Sequence of chain 1.A:
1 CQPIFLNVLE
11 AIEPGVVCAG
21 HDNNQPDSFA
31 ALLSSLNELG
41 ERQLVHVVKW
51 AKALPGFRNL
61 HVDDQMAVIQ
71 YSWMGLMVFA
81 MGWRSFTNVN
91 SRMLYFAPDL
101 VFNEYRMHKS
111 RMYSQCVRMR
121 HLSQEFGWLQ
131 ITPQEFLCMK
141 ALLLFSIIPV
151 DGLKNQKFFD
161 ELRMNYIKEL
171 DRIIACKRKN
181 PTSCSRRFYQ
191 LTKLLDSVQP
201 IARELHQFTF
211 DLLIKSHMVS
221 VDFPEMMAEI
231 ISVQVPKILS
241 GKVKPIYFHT

The protein below binds the small molecule below.
Small molecule (SMILES): C[C@]12CCC(=O)C[C@@H]1CC[C@@H]1[C@@H]2CC[C@]2(C)[C@@H](O)CC[C@@H]12

Binding-site contacts:
Ligand atom C4 contacts residue PHE96 of chain 1.A at 3.9 Å (hydrophobic).
Ligand atom C6 contacts residue VAL78 of chain 1.A at 4.1 Å (hydrophobic).
Ligand atom C17 contacts residue ASN37 of chain 1.A at 3.4 Å.
Ligand atom C16 contacts residue PHE208 of chain 1.A at 3.8 Å (hydrophobic).
Ligand atom C2 contacts residue MET77 of chain 1.A at 4.1 Å (hydrophobic).
Ligand atom O3 contacts residue LEU39 of chain 1.A at 4.0 Å.
Ligand atom C18 contacts residue MET74 of chain 1.A at 3.9 Å (hydrophobic).
Ligand atom C19 contacts residue MET77 of chain 1.A at 3.7 Å (hydrophobic).
Ligand atom C1 contacts residue LEU39 of chain 1.A at 4.0 Å (hydrophobic).
Ligand atom O17 contacts residue ASN37 of chain 1.A at 2.8 Å (h-bond).
Ligand atom O3 contacts residue GLN43 of chain 1.A at 3.5 Å (h-bond).
Ligand atom C9 contacts residue LEU36 of chain 1.A at 4.1 Å (hydrophobic).
Ligand atom C17 contacts residue LEU33 of chain 1.A at 3.9 Å (hydrophobic).
Ligand atom C3 contacts residue MET77 of chain 1.A at 4.1 Å (hydrophobic).
Ligand atom C3 contacts residue ARG84 of chain 1.A at 4.2 Å.
Ligand atom C3 contacts residue GLN43 of chain 1.A at 3.9 Å.
Ligand atom C2 contacts residue GLN43 of chain 1.A at 3.3 Å.
Ligand atom C4 contacts residue MET77 of chain 1.A at 3.9 Å (hydrophobic).
Ligand atom O17 contacts residue THR209 of chain 1.A at 2.9 Å (h-bond).
Ligand atom C13 contacts residue ASN37 of chain 1.A at 3.8 Å.
Ligand atom C12 contacts residue LEU36 of chain 1.A at 3.5 Å (hydrophobic).
Ligand atom C11 contacts residue LEU36 of chain 1.A at 3.3 Å (hydrophobic).
Ligand atom C7 contacts residue LEU205 of chain 1.A at 4.1 Å (hydrophobic).
Ligand atom C17 contacts residue THR209 of chain 1.A at 3.9 Å.
Ligand atom C16 contacts residue LEU33 of chain 1.A at 4.1 Å (hydrophobic).
Ligand atom C2 contacts residue LEU39 of chain 1.A at 3.8 Å (hydrophobic).
Ligand atom C3 contacts residue PHE96 of chain 1.A at 3.9 Å (hydrophobic).
Ligand atom C6 contacts residue LEU205 of chain 1.A at 4.0 Å (hydrophobic).
Ligand atom C15 contacts residue LEU205 of chain 1.A at 4.1 Å (hydrophobic).
Ligand atom O3 contacts residue ARG84 of chain 1.A at 3.0 Å (salt-bridge).
Ligand atom O3 contacts residue PHE96 of chain 1.A at 3.6 Å.
Ligand atom O3 contacts residue MET77 of chain 1.A at 4.1 Å.
Ligand atom C5 contacts residue PHE96 of chain 1.A at 3.7 Å (hydrophobic).
Ligand atom C16 contacts residue THR209 of chain 1.A at 4.0 Å.
Ligand atom C6 contacts residue PHE96 of chain 1.A at 4.0 Å (hydrophobic).
Ligand atom O17 contacts residue PHE223 of chain 1.A at 4.1 Å.
Ligand atom O3 contacts residue MET81 of chain 1.A at 3.6 Å.
Ligand atom C12 contacts residue ASN37 of chain 1.A at 3.4 Å.
Ligand atom C18 contacts residue THR209 of chain 1.A at 3.4 Å.
Ligand atom C1 contacts residue LEU36 of chain 1.A at 4.0 Å (hydrophobic).